A protein and the small-molecule ligand that binds it are described below.
Small molecule (SMILES): NC(=O)[C@@H](N)Cc1c[nH]c2ccccc12

Binding-site contacts:
Ligand atom NH3 contacts residue MET129 of chain 2.A at 3.3 Å (h-bond).
Ligand atom CD2 contacts residue GLY7 of chain 2.A at 3.6 Å.
Ligand atom NH3 contacts residue TYR125 of chain 2.A at 2.4 Å (h-bond).
Ligand atom CZ3 contacts residue VAL141 of chain 2.A at 3.7 Å (hydrophobic).
Ligand atom NE1 contacts residue HIS43 of chain 2.A at 3.9 Å.
Ligand atom O contacts residue GLN147 of chain 2.A at 3.3 Å (h-bond).
Ligand atom CE3 contacts residue MET129 of chain 2.A at 3.7 Å (hydrophobic).
Ligand atom CH2 contacts residue VAL141 of chain 2.A at 3.9 Å (hydrophobic).
Ligand atom CA contacts residue GLN147 of chain 2.A at 3.2 Å.
Ligand atom CD1 contacts residue ASP132 of chain 2.A at 3.9 Å.
Ligand atom NE1 contacts residue ASP132 of chain 2.A at 3.0 Å (salt-bridge).
Ligand atom CG contacts residue GLY7 of chain 2.A at 3.6 Å.
Ligand atom C contacts residue GLN147 of chain 2.A at 3.2 Å.
Ligand atom CD1 contacts residue HIS43 of chain 2.A at 3.6 Å.
Ligand atom CH2 contacts residue SER6 of chain 2.A at 3.8 Å.
Ligand atom CZ2 contacts residue ILE133 of chain 2.A at 3.8 Å (hydrophobic).
Ligand atom C contacts residue TYR125 of chain 2.A at 3.4 Å (hydrophobic).
Ligand atom CZ3 contacts residue GLY7 of chain 2.A at 3.5 Å.
Ligand atom CH2 contacts residue ILE133 of chain 2.A at 3.6 Å (hydrophobic).
Ligand atom CD1 contacts residue VAL40 of chain 2.A at 3.9 Å (hydrophobic).
Ligand atom CA contacts residue TYR125 of chain 2.A at 3.2 Å (hydrophobic).
Ligand atom C contacts residue ATP1 of chain 2.D at 3.4 Å.
Ligand atom O contacts residue GLN107 of chain 2.A at 3.5 Å (h-bond).
Ligand atom O contacts residue TYR125 of chain 2.A at 2.7 Å (h-bond).
Ligand atom CZ2 contacts residue PHE5 of chain 2.A at 3.6 Å (hydrophobic).
Ligand atom O contacts residue GLN9 of chain 2.A at 3.9 Å.
Ligand atom CE3 contacts residue GLY7 of chain 2.A at 3.5 Å.
Ligand atom N contacts residue ATP1 of chain 2.D at 2.8 Å (h-bond).
Ligand atom N contacts residue GLN147 of chain 2.A at 3.3 Å.
Ligand atom CH2 contacts residue GLY7 of chain 2.A at 3.8 Å.
Ligand atom NH3 contacts residue GLN147 of chain 2.A at 3.1 Å (h-bond).
Ligand atom CE2 contacts residue MET129 of chain 2.A at 3.9 Å (hydrophobic).
Ligand atom O contacts residue MG1 of chain 2.C at 3.6 Å.
Ligand atom CZ3 contacts residue SER6 of chain 2.A at 3.7 Å.
Ligand atom CB contacts residue GLY7 of chain 2.A at 3.4 Å.
Ligand atom O contacts residue ATP1 of chain 2.D at 3.1 Å (h-bond).
Ligand atom CD2 contacts residue MET129 of chain 2.A at 3.8 Å (hydrophobic).
Ligand atom CZ3 contacts residue MET129 of chain 2.A at 3.9 Å (hydrophobic).
Ligand atom CH2 contacts residue PHE5 of chain 2.A at 3.7 Å (hydrophobic).
Ligand atom CB contacts residue TYR125 of chain 2.A at 3.7 Å (hydrophobic).

Sequence of chain 2.A:
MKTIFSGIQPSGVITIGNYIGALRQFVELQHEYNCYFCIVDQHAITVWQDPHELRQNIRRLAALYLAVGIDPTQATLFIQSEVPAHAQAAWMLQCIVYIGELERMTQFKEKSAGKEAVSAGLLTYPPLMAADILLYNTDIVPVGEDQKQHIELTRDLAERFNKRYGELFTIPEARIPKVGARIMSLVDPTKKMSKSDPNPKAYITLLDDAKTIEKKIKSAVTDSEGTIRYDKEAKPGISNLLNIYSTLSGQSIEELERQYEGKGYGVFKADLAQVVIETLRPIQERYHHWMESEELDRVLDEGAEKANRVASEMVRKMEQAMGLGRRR